Binding-site contacts:
Ligand atom C8 contacts residue GLN801 of chain 1.A at 3.7 Å.
Ligand atom C8 contacts residue ASN798 of chain 1.A at 4.3 Å.
Ligand atom C4 contacts residue ASN798 of chain 1.A at 4.2 Å.
Ligand atom C3 contacts residue ASN798 of chain 1.A at 3.8 Å.
Ligand atom O5 contacts residue GLN801 of chain 1.A at 4.4 Å.
Ligand atom C6 contacts residue GLN801 of chain 1.A at 3.7 Å.
Ligand atom C7 contacts residue ASN798 of chain 1.A at 3.1 Å.
Ligand atom C1 contacts residue ASN798 of chain 1.A at 1.4 Å.
Ligand atom O5 contacts residue SER800 of chain 1.A at 3.4 Å (h-bond).
Ligand atom C5 contacts residue SER800 of chain 1.A at 3.5 Å.
Ligand atom N2 contacts residue ASN798 of chain 1.A at 2.9 Å (h-bond).
Ligand atom C2 contacts residue ASN798 of chain 1.A at 2.5 Å.
Ligand atom O5 contacts residue ASN798 of chain 1.A at 2.3 Å (h-bond).
Ligand atom O7 contacts residue ASN798 of chain 1.A at 2.9 Å (h-bond).
Ligand atom C5 contacts residue ASN798 of chain 1.A at 3.6 Å.
Ligand atom C1 contacts residue SER800 of chain 1.A at 3.2 Å.
Ligand atom C5 contacts residue GLN801 of chain 1.A at 4.0 Å.
Ligand atom C2 contacts residue SER800 of chain 1.A at 4.4 Å.
Ligand atom C6 contacts residue SER800 of chain 1.A at 4.4 Å.

The small molecule below binds the protein below.
Small molecule (SMILES): CC(=O)N[C@H]1[C@H](O[C@H]2[C@H](O)[C@@H](NC(C)=O)CO[C@@H]2CO)O[C@H](CO)[C@@H](O)[C@@H]1O

Sequence of chain 1.A:
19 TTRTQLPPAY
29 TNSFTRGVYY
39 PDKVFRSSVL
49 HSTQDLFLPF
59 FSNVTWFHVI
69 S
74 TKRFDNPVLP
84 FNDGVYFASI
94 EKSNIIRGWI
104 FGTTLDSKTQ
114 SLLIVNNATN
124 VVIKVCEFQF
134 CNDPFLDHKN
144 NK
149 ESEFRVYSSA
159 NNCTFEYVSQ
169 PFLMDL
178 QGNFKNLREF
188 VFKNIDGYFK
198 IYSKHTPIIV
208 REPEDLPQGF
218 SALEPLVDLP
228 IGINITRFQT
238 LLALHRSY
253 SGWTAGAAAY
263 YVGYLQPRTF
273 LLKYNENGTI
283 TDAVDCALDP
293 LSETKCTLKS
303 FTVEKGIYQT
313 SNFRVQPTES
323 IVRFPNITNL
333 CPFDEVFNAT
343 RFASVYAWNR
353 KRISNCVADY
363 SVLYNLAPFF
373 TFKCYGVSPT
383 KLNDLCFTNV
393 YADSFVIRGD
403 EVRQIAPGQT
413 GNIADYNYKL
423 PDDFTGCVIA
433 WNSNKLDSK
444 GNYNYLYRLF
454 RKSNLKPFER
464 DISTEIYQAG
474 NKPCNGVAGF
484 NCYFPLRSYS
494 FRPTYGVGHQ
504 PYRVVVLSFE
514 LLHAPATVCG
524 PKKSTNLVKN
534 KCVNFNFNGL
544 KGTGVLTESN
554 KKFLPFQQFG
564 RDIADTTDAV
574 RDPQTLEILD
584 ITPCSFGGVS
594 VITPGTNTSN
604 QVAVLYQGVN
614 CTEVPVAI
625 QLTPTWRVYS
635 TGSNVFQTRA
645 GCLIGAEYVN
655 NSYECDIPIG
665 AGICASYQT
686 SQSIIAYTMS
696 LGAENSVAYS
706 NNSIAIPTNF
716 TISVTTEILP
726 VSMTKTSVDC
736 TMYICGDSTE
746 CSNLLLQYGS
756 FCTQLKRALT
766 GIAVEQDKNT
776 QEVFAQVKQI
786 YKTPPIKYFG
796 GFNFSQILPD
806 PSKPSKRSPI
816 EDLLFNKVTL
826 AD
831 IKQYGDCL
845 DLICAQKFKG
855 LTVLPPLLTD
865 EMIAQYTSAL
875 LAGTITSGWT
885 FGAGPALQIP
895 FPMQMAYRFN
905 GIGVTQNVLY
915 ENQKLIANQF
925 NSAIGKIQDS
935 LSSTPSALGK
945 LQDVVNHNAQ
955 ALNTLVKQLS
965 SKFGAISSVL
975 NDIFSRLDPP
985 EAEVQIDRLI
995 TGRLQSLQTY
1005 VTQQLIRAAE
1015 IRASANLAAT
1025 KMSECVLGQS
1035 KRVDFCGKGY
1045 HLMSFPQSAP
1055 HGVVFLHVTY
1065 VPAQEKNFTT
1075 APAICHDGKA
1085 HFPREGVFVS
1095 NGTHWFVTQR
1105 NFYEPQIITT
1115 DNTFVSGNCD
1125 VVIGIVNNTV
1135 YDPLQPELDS